Sequence of chain 1.C:
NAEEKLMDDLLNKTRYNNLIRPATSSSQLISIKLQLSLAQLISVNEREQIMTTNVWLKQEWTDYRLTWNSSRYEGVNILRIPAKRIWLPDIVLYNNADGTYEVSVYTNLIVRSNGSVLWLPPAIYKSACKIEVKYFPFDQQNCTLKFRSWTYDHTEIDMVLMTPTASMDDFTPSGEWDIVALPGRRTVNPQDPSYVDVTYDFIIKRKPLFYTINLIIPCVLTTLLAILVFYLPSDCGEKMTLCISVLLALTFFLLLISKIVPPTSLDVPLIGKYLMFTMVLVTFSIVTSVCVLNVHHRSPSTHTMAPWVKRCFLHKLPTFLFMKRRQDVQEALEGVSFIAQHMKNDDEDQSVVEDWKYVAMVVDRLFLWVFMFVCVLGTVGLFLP

Binding-site contacts:
Ligand atom O6 contacts residue ASN15 of chain 1.C at 4.5 Å.
Ligand atom C5 contacts residue THR17 of chain 1.C at 4.0 Å.
Ligand atom C3 contacts residue ASN15 of chain 1.C at 3.9 Å.
Ligand atom O6 contacts residue THR17 of chain 1.C at 4.4 Å.
Ligand atom C8 contacts residue ASN15 of chain 1.C at 4.0 Å.
Ligand atom O7 contacts residue ASP11 of chain 1.C at 3.6 Å.
Ligand atom N2 contacts residue ASN15 of chain 1.C at 2.8 Å (h-bond).
Ligand atom C1 contacts residue ASN15 of chain 1.C at 1.4 Å.
Ligand atom C1 contacts residue THR17 of chain 1.C at 3.5 Å.
Ligand atom C7 contacts residue ASN15 of chain 1.C at 3.8 Å.
Ligand atom O5 contacts residue ASN15 of chain 1.C at 2.4 Å (h-bond).
Ligand atom C5 contacts residue ASN15 of chain 1.C at 3.7 Å.
Ligand atom C4 contacts residue ASN15 of chain 1.C at 4.3 Å.
Ligand atom O5 contacts residue THR17 of chain 1.C at 3.5 Å (h-bond).
Ligand atom C2 contacts residue ASN15 of chain 1.C at 2.5 Å.
Ligand atom C7 contacts residue ASP11 of chain 1.C at 3.7 Å.
Ligand atom C8 contacts residue ASP11 of chain 1.C at 3.4 Å.

This protein binds this small molecule.
Small molecule (SMILES): CC(=O)N[C@@H]1[C@@H](O)[C@H](O)[C@@H](CO)O[C@H]1O